Sequence of chain 1.A:
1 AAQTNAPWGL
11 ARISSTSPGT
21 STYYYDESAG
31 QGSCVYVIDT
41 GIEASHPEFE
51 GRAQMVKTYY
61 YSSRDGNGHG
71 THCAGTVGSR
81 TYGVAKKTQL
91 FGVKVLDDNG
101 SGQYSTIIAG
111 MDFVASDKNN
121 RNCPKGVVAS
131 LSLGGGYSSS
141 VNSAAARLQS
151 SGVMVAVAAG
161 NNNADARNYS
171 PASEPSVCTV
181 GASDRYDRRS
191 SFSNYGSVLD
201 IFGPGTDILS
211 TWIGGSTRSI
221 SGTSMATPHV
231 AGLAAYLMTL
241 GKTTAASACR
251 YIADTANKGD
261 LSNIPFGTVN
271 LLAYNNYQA

The protein below binds the small molecule below.
Small molecule (SMILES): Cn1cccc1CNCCc1c[nH]c2ccccc12

Binding-site contacts:
Ligand atom C11 contacts residue GLY134 of chain 1.A at 3.8 Å.
Ligand atom C7 contacts residue SER224 of chain 1.A at 3.7 Å.
Ligand atom C15 contacts residue GLY135 of chain 1.A at 3.9 Å.
Ligand atom C3 contacts residue HIS69 of chain 1.A at 3.5 Å.
Ligand atom C1 contacts residue ASN99 of chain 1.A at 3.8 Å.
Ligand atom C14 contacts residue LEU133 of chain 1.A at 3.9 Å (hydrophobic).
Ligand atom C8 contacts residue ASN161 of chain 1.A at 3.9 Å.
Ligand atom C14 contacts residue GLY160 of chain 1.A at 3.5 Å.
Ligand atom C12 contacts residue LEU133 of chain 1.A at 3.5 Å (hydrophobic).
Ligand atom N2 contacts residue GLY134 of chain 1.A at 3.4 Å (h-bond).
Ligand atom C5 contacts residue GLY100 of chain 1.A at 3.2 Å.
Ligand atom C13 contacts residue ALA158 of chain 1.A at 3.5 Å (hydrophobic).
Ligand atom C2 contacts residue HIS69 of chain 1.A at 3.5 Å.
Ligand atom C1 contacts residue GLY100 of chain 1.A at 3.6 Å.
Ligand atom C13 contacts residue GLY160 of chain 1.A at 3.5 Å.
Ligand atom C2 contacts residue ASN67 of chain 1.A at 3.9 Å.
Ligand atom N contacts residue ASN99 of chain 1.A at 4.0 Å.
Ligand atom C contacts residue GLY100 of chain 1.A at 3.8 Å.
Ligand atom C11 contacts residue LEU133 of chain 1.A at 4.0 Å (hydrophobic).
Ligand atom C2 contacts residue GLY100 of chain 1.A at 3.8 Å.
Ligand atom C contacts residue ASN99 of chain 1.A at 3.9 Å.
Ligand atom C15 contacts residue GLY134 of chain 1.A at 3.3 Å.
Ligand atom C13 contacts residue ALA159 of chain 1.A at 4.2 Å (hydrophobic).
Ligand atom C9 contacts residue GLY134 of chain 1.A at 4.1 Å.
Ligand atom C15 contacts residue GLY160 of chain 1.A at 4.0 Å.
Ligand atom C6 contacts residue SER132 of chain 1.A at 3.8 Å.
Ligand atom C12 contacts residue ALA158 of chain 1.A at 3.9 Å (hydrophobic).
Ligand atom N contacts residue GLY100 of chain 1.A at 3.6 Å (h-bond).
Ligand atom C6 contacts residue LEU133 of chain 1.A at 4.2 Å (hydrophobic).
Ligand atom C14 contacts residue GLY134 of chain 1.A at 3.5 Å.
Ligand atom C13 contacts residue LEU133 of chain 1.A at 3.4 Å (hydrophobic).
Ligand atom C6 contacts residue SER224 of chain 1.A at 3.9 Å.
Ligand atom C3 contacts residue GLY100 of chain 1.A at 3.9 Å.
Ligand atom C7 contacts residue ASN161 of chain 1.A at 3.7 Å.
Ligand atom C12 contacts residue GLY160 of chain 1.A at 3.9 Å.
Ligand atom C4 contacts residue GLY100 of chain 1.A at 3.3 Å.
Ligand atom C10 contacts residue GLY134 of chain 1.A at 3.3 Å.
Ligand atom C12 contacts residue GLY134 of chain 1.A at 3.7 Å.
Ligand atom C14 contacts residue ALA158 of chain 1.A at 4.1 Å (hydrophobic).
Ligand atom C13 contacts residue GLY134 of chain 1.A at 3.8 Å.